Binding-site contacts:
Ligand atom O1 contacts residue TRP285 of chain 1.B at 3.0 Å (h-bond).
Ligand atom C8 contacts residue ASN230 of chain 1.B at 4.2 Å.
Ligand atom C1 contacts residue TRP285 of chain 1.B at 3.5 Å (hydrophobic).
Ligand atom CL1 contacts residue ASN218 of chain 1.B at 3.5 Å.
Ligand atom C3 contacts residue LEU202 of chain 1.B at 3.6 Å (hydrophobic).
Ligand atom CL2 contacts residue LEU202 of chain 1.B at 4.3 Å.
Ligand atom O1 contacts residue HIS251 of chain 1.B at 3.3 Å.
Ligand atom C3 contacts residue TRP285 of chain 1.B at 3.9 Å (hydrophobic).
Ligand atom O1 contacts residue LEU290 of chain 1.B at 3.8 Å.
Ligand atom C5 contacts residue ILE232 of chain 1.B at 3.8 Å (hydrophobic).
Ligand atom CL2 contacts residue LEU282 of chain 1.B at 3.9 Å.
Ligand atom C8 contacts residue LEU290 of chain 1.B at 4.1 Å (hydrophobic).
Ligand atom O2 contacts residue GLY249 of chain 1.B at 3.8 Å.
Ligand atom C2 contacts residue ILE232 of chain 1.B at 4.0 Å (hydrophobic).
Ligand atom CL1 contacts residue LEU158 of chain 1.B at 3.6 Å.
Ligand atom C7 contacts residue TRP285 of chain 1.B at 3.6 Å (hydrophobic).
Ligand atom O2 contacts residue HIS251 of chain 1.B at 3.0 Å (h-bond).
Ligand atom C8 contacts residue TRP285 of chain 1.B at 4.3 Å (hydrophobic).
Ligand atom C7 contacts residue ASN230 of chain 1.B at 3.6 Å.
Ligand atom C3 contacts residue ILE232 of chain 1.B at 4.0 Å (hydrophobic).
Ligand atom C4 contacts residue TRP285 of chain 1.B at 3.9 Å (hydrophobic).
Ligand atom C8 contacts residue LEU158 of chain 1.B at 4.2 Å (hydrophobic).
Ligand atom CL2 contacts residue PHE206 of chain 1.B at 4.0 Å.
Ligand atom C2 contacts residue TRP285 of chain 1.B at 3.4 Å (hydrophobic).
Ligand atom O3 contacts residue HIS251 of chain 1.B at 3.8 Å.
Ligand atom C7 contacts residue HIS251 of chain 1.B at 3.3 Å.
Ligand atom C5 contacts residue TRP285 of chain 1.B at 3.9 Å (hydrophobic).
Ligand atom O2 contacts residue ASN230 of chain 1.B at 2.9 Å (h-bond).
Ligand atom C6 contacts residue TRP285 of chain 1.B at 4.0 Å (hydrophobic).
Ligand atom CL2 contacts residue TRP285 of chain 1.B at 3.5 Å.
Ligand atom C4 contacts residue ILE232 of chain 1.B at 3.9 Å (hydrophobic).
Ligand atom O3 contacts residue ASN230 of chain 1.B at 3.0 Å (h-bond).
Ligand atom O3 contacts residue LEU158 of chain 1.B at 4.0 Å.
Ligand atom C1 contacts residue ASN230 of chain 1.B at 3.9 Å.
Ligand atom C1 contacts residue ILE232 of chain 1.B at 4.1 Å (hydrophobic).
Ligand atom CL1 contacts residue ILE232 of chain 1.B at 4.2 Å.
Ligand atom C8 contacts residue HIS251 of chain 1.B at 4.0 Å.
Ligand atom C6 contacts residue ILE232 of chain 1.B at 4.1 Å (hydrophobic).
Ligand atom C6 contacts residue ASN230 of chain 1.B at 3.6 Å.
Ligand atom C3 contacts residue MET203 of chain 1.B at 4.3 Å (hydrophobic).

Sequence of chain 1.B:
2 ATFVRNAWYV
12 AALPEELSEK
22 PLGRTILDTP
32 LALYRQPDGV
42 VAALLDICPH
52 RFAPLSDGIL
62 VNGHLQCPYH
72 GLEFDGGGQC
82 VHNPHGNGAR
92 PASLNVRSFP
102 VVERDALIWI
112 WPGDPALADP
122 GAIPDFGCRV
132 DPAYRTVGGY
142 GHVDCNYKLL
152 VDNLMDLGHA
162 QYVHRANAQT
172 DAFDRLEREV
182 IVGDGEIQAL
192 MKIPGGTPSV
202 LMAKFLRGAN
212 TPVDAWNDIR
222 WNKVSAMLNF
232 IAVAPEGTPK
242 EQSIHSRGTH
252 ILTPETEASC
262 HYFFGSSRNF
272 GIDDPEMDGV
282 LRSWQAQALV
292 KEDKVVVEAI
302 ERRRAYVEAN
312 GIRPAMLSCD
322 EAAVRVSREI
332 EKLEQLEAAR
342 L

This small molecule binds to this protein.
Small molecule (SMILES): COc1c(Cl)ccc(Cl)c1C(=O)O